The small molecule below binds the protein below.
Small molecule (SMILES): CC(=O)N[C@@H]1[C@@H](O)[C@H](O[C@@H]2O[C@H](CO[C@]3(C(=O)O)C[C@H](O)[C@@H](NC(C)=O)[C@H]([C@H](O)[C@H](O)CO)O3)[C@H](O)[C@H](O)[C@H]2O)[C@@H](CO)O[C@H]1O

Sequence of chain 2.C:
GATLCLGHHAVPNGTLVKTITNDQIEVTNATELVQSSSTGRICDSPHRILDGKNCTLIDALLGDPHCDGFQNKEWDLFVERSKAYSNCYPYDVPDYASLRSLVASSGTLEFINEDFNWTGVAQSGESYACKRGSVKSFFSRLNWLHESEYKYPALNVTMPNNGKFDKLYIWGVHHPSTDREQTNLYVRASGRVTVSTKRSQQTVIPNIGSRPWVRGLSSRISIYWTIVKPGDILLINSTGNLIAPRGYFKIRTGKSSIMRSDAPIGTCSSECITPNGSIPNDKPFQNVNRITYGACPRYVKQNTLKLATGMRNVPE

Binding-site contacts:
Ligand atom O8 contacts residue TYR92 of chain 2.C at 3.5 Å (h-bond).
Ligand atom C6 contacts residue LEU220 of chain 2.C at 4.2 Å (hydrophobic).
Ligand atom N5 contacts residue GLU129 of chain 2.C at 2.8 Å (salt-bridge).
Ligand atom O9 contacts residue HIS177 of chain 2.C at 3.0 Å (h-bond).
Ligand atom C7 contacts residue TRP147 of chain 2.C at 3.8 Å (hydrophobic).
Ligand atom C8 contacts residue TRP147 of chain 2.C at 4.0 Å (hydrophobic).
Ligand atom C9 contacts residue TYR92 of chain 2.C at 3.6 Å (hydrophobic).
Ligand atom C4 contacts residue GLU129 of chain 2.C at 3.9 Å.
Ligand atom O4 contacts residue LYS139 of chain 2.C at 3.5 Å.
Ligand atom O8 contacts residue TRP147 of chain 2.C at 3.9 Å.
Ligand atom C9 contacts residue TRP147 of chain 2.C at 3.7 Å (hydrophobic).
Ligand atom O10 contacts residue LEU188 of chain 2.C at 3.1 Å.
Ligand atom C11 contacts residue GLY128 of chain 2.C at 3.6 Å.
Ligand atom O4 contacts residue GLY219 of chain 2.C at 3.7 Å.
Ligand atom O1B contacts residue TYR131 of chain 2.C at 2.4 Å (h-bond).
Ligand atom C1 contacts residue SER130 of chain 2.C at 3.6 Å.
Ligand atom C4 contacts residue LYS139 of chain 2.C at 4.0 Å.
Ligand atom C11 contacts residue HIS149 of chain 2.C at 4.2 Å.
Ligand atom O1A contacts residue SER130 of chain 2.C at 3.0 Å (h-bond).
Ligand atom O9 contacts residue TYR92 of chain 2.C at 2.3 Å (h-bond).
Ligand atom C10 contacts residue LEU188 of chain 2.C at 4.0 Å (hydrophobic).
Ligand atom C6 contacts residue GLU129 of chain 2.C at 4.0 Å.
Ligand atom O4 contacts residue LEU220 of chain 2.C at 3.2 Å.
Ligand atom C10 contacts residue GLU129 of chain 2.C at 3.6 Å.
Ligand atom O9 contacts residue GLU184 of chain 2.C at 3.5 Å (salt-bridge).
Ligand atom O1A contacts residue LEU220 of chain 2.C at 3.6 Å.
Ligand atom C1 contacts residue TYR131 of chain 2.C at 3.3 Å (hydrophobic).
Ligand atom C7 contacts residue LEU188 of chain 2.C at 4.1 Å (hydrophobic).
Ligand atom O1A contacts residue TYR131 of chain 2.C at 3.6 Å.
Ligand atom C11 contacts residue GLU129 of chain 2.C at 3.5 Å.
Ligand atom O9 contacts residue SER222 of chain 2.C at 3.8 Å.
Ligand atom C5 contacts residue GLU129 of chain 2.C at 3.7 Å.
Ligand atom O9 contacts residue TRP147 of chain 2.C at 3.9 Å.
Ligand atom O8 contacts residue LEU220 of chain 2.C at 3.9 Å.
Ligand atom C9 contacts residue HIS177 of chain 2.C at 3.8 Å.
Ligand atom O1B contacts residue SER130 of chain 2.C at 3.2 Å.
Ligand atom O7 contacts residue LEU188 of chain 2.C at 3.8 Å.
Ligand atom C9 contacts residue GLU184 of chain 2.C at 3.7 Å.
Ligand atom C9 contacts residue LEU188 of chain 2.C at 3.5 Å (hydrophobic).
Ligand atom C8 contacts residue TYR92 of chain 2.C at 4.1 Å (hydrophobic).